Sequence of chain 24.A:
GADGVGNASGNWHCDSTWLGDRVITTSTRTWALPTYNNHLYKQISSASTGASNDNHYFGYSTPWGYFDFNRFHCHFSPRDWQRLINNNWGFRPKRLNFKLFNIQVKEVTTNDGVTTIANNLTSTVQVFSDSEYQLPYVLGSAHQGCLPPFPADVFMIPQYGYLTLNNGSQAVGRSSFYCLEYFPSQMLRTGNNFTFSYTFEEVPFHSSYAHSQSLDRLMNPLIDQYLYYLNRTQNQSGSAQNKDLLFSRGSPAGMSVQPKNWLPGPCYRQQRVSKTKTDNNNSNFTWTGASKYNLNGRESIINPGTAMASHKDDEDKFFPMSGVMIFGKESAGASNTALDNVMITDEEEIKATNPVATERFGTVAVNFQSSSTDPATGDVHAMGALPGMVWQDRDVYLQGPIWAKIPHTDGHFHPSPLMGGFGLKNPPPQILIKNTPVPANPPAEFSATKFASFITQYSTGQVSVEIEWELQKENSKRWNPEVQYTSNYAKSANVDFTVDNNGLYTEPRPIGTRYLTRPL

Binding-site contacts:
Ligand atom O1B contacts residue ASN231 of chain 54.A at 4.3 Å.
Ligand atom O10 contacts residue SER256 of chain 54.A at 3.5 Å (h-bond).
Ligand atom C1 contacts residue ASN231 of chain 54.A at 3.6 Å.
Ligand atom O2 contacts residue ARG232 of chain 54.A at 4.5 Å.
Ligand atom C1 contacts residue ASN284 of chain 24.A at 3.8 Å.
Ligand atom C2 contacts residue ASN284 of chain 24.A at 3.9 Å.
Ligand atom O1A contacts residue ARG232 of chain 54.A at 3.5 Å.
Ligand atom O10 contacts residue SER52 of chain 24.A at 4.4 Å.
Ligand atom O10 contacts residue ASN55 of chain 24.A at 3.4 Å (h-bond).
Ligand atom O1A contacts residue THR286 of chain 24.A at 4.2 Å.
Ligand atom C3 contacts residue THR286 of chain 24.A at 3.5 Å.
Ligand atom C10 contacts residue ASN55 of chain 24.A at 3.8 Å.
Ligand atom O1B contacts residue ARG232 of chain 54.A at 2.5 Å (salt-bridge).
Ligand atom C4 contacts residue ASN231 of chain 54.A at 3.5 Å.
Ligand atom O1A contacts residue ASN284 of chain 24.A at 4.5 Å.
Ligand atom O1A contacts residue ASN231 of chain 54.A at 2.7 Å (h-bond).
Ligand atom C11 contacts residue ASN55 of chain 24.A at 3.2 Å.
Ligand atom O2 contacts residue THR286 of chain 24.A at 4.0 Å.
Ligand atom O2 contacts residue ASN284 of chain 24.A at 3.0 Å (h-bond).
Ligand atom C5 contacts residue ASN231 of chain 54.A at 4.5 Å.
Ligand atom C2 contacts residue THR286 of chain 24.A at 4.2 Å.
Ligand atom O2 contacts residue ASN231 of chain 54.A at 4.2 Å.
Ligand atom C4 contacts residue VAL257 of chain 54.A at 4.4 Å (hydrophobic).
Ligand atom O1B contacts residue ASN284 of chain 24.A at 3.7 Å.
Ligand atom C11 contacts residue SER256 of chain 54.A at 4.3 Å.
Ligand atom C10 contacts residue SER256 of chain 54.A at 4.2 Å.
Ligand atom C11 contacts residue GLY254 of chain 54.A at 3.6 Å.
Ligand atom C1 contacts residue ARG232 of chain 54.A at 3.6 Å.
Ligand atom C11 contacts residue ALA253 of chain 54.A at 3.6 Å (hydrophobic).
Ligand atom O4 contacts residue TRP287 of chain 24.A at 4.1 Å.
Ligand atom O4 contacts residue VAL257 of chain 54.A at 3.1 Å.
Ligand atom C3 contacts residue ASN231 of chain 54.A at 3.9 Å.
Ligand atom O2 contacts residue TRP287 of chain 24.A at 4.5 Å.
Ligand atom C3 contacts residue TRP287 of chain 24.A at 4.1 Å (hydrophobic).
Ligand atom O4 contacts residue ASN231 of chain 54.A at 4.2 Å.
Ligand atom C2 contacts residue ASN231 of chain 54.A at 4.0 Å.

This protein binds this small molecule.
Small molecule (SMILES): CC(=O)N[C@H]1[C@H]([C@H](O)[C@H](O)CO)O[C@@](O)(C(=O)O)C[C@@H]1O

Sequence of chain 54.A:
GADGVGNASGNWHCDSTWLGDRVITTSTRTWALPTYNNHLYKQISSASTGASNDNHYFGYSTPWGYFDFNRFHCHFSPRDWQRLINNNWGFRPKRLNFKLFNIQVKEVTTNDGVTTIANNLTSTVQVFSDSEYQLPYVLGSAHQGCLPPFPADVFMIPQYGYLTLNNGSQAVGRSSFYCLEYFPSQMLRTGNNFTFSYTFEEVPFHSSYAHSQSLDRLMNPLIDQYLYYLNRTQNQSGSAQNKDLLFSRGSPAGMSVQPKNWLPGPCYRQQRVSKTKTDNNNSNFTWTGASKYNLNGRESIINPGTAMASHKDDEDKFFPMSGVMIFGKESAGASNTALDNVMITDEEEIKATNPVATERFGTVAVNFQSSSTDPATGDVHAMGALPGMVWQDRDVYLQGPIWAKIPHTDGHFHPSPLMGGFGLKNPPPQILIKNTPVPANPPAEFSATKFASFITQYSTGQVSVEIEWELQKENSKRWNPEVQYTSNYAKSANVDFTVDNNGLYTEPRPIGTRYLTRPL